The small molecule below binds the protein below.
Small molecule (SMILES): O=C(O)CNC(=O)Cn1ccc2ccc(Br)cc21

Sequence of chain 4.A:
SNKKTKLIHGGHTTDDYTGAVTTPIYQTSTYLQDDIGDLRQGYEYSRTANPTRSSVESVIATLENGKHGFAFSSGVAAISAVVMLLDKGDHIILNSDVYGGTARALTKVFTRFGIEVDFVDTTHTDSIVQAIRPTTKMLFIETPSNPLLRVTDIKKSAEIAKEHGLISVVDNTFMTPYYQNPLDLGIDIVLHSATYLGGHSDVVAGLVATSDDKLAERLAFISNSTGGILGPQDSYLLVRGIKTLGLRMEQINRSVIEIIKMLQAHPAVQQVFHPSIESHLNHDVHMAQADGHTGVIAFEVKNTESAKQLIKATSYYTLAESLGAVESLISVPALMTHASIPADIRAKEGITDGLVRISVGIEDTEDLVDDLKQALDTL

Binding-site contacts:
Ligand atom BR contacts residue HIS12 of chain 4.A at 3.7 Å.
Ligand atom BR contacts residue SER58 of chain 4.A at 4.5 Å.
Ligand atom BR contacts residue SER54 of chain 4.A at 4.0 Å.
Ligand atom BR contacts residue SER55 of chain 4.A at 4.4 Å.